Sequence of chain 1.A:
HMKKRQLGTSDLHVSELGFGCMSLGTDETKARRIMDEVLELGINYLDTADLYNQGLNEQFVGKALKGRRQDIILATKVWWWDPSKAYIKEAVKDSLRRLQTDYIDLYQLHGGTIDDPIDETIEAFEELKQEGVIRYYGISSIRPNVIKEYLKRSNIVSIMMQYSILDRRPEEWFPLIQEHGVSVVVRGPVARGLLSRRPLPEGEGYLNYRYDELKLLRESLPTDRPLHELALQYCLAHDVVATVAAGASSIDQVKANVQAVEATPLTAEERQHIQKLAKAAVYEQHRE

Binding-site contacts:
Ligand atom O3 contacts residue GLU242 of chain 1.A at 4.4 Å.
Ligand atom C3 contacts residue GLU242 of chain 1.A at 3.4 Å.
Ligand atom O3 contacts residue LYS308 of chain 1.A at 3.4 Å (salt-bridge).
Ligand atom C4 contacts residue GLU242 of chain 1.A at 4.3 Å.
Ligand atom O2 contacts residue LYS308 of chain 1.A at 3.1 Å (salt-bridge).
Ligand atom C3 contacts residue ASN237 of chain 1.A at 3.9 Å.
Ligand atom C4 contacts residue ARG239 of chain 1.A at 3.8 Å.
Ligand atom C2 contacts residue LYS308 of chain 1.A at 4.0 Å.
Ligand atom O3 contacts residue GLU242 of chain 1.A at 2.6 Å (salt-bridge).
Ligand atom C2 contacts residue GLU242 of chain 1.A at 4.4 Å.
Ligand atom O4 contacts residue GLU242 of chain 1.A at 4.1 Å.
Ligand atom C2 contacts residue ASN237 of chain 1.A at 3.5 Å.
Ligand atom C3 contacts residue ARG239 of chain 1.A at 4.1 Å.
Ligand atom C1 contacts residue ASN237 of chain 1.A at 4.4 Å.
Ligand atom O2 contacts residue GLU242 of chain 1.A at 4.2 Å.
Ligand atom C2 contacts residue LYS308 of chain 1.A at 4.0 Å.
Ligand atom O1 contacts residue LYS308 of chain 1.A at 2.9 Å (salt-bridge).
Ligand atom O3 contacts residue ARG239 of chain 1.A at 3.5 Å (salt-bridge).
Ligand atom C1 contacts residue LYS308 of chain 1.A at 3.9 Å.
Ligand atom O4 contacts residue ARG239 of chain 1.A at 2.8 Å (salt-bridge).
Ligand atom C3 contacts residue LYS308 of chain 1.A at 4.2 Å.
Ligand atom O2 contacts residue GLU242 of chain 1.A at 4.5 Å.
Ligand atom C1 contacts residue LYS308 of chain 1.A at 4.4 Å.
Ligand atom O3 contacts residue LYS308 of chain 1.A at 4.5 Å.
Ligand atom O1 contacts residue ASN237 of chain 1.A at 4.0 Å.
Ligand atom O2 contacts residue LYS308 of chain 1.A at 3.5 Å (salt-bridge).
Ligand atom O2 contacts residue ASN237 of chain 1.A at 2.6 Å (h-bond).
Ligand atom C3 contacts residue LYS308 of chain 1.A at 4.0 Å.
Ligand atom O3 contacts residue ASN237 of chain 1.A at 3.1 Å (h-bond).

This small molecule binds to this protein.
Small molecule (SMILES): OC[C@H]1O[C@@](CO)(O[C@H]2O[C@H](CO)[C@@H](O)[C@H](O)[C@H]2O)[C@@H](O)[C@@H]1O